Binding-site contacts:
Ligand atom C4 contacts residue ASN480 of chain 1.B at 4.5 Å.
Ligand atom O7 contacts residue ASN480 of chain 1.B at 3.6 Å.
Ligand atom C8 contacts residue ASN480 of chain 1.B at 4.3 Å.
Ligand atom N2 contacts residue ASN480 of chain 1.B at 2.8 Å (h-bond).
Ligand atom C7 contacts residue ASN480 of chain 1.B at 3.3 Å.
Ligand atom C5 contacts residue ASN480 of chain 1.B at 3.8 Å.
Ligand atom O5 contacts residue GLN446 of chain 1.B at 4.0 Å.
Ligand atom O5 contacts residue ASN480 of chain 1.B at 2.7 Å (h-bond).
Ligand atom O6 contacts residue GLN446 of chain 1.B at 4.4 Å.
Ligand atom C1 contacts residue ASN480 of chain 1.B at 1.5 Å.
Ligand atom C2 contacts residue ASN480 of chain 1.B at 2.6 Å.
Ligand atom C3 contacts residue ASN480 of chain 1.B at 4.0 Å.

Sequence of chain 1.B:
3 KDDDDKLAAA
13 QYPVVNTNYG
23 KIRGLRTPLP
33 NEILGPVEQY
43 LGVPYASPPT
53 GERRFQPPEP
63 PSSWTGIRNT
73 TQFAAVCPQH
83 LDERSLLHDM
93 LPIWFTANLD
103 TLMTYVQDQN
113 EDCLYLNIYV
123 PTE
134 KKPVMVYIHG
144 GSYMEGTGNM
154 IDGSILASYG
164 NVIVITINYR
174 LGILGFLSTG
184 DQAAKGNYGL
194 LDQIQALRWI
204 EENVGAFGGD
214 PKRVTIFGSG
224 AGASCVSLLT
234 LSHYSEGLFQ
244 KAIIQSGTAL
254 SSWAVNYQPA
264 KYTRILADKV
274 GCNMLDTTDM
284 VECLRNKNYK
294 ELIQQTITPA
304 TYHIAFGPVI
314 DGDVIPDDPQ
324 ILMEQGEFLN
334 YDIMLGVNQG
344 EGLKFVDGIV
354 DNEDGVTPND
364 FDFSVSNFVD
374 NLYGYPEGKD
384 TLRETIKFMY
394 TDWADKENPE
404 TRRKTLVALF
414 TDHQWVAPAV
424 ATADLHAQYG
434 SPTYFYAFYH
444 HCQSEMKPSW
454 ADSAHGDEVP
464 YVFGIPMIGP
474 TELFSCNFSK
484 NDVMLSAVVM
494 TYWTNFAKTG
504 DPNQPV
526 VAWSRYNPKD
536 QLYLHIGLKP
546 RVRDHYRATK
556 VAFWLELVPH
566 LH

This protein binds this small molecule.
Small molecule (SMILES): CC(=O)N[C@@H]1[C@@H](O)[C@H](O)[C@@H](CO)O[C@H]1O